A small-molecule ligand and the protein it binds are described below.
Small molecule (SMILES): c1ccc(-c2ccc([C@H](c3ccccc3)n3ccnc3)cc2)cc1

Sequence of chain 1.A:
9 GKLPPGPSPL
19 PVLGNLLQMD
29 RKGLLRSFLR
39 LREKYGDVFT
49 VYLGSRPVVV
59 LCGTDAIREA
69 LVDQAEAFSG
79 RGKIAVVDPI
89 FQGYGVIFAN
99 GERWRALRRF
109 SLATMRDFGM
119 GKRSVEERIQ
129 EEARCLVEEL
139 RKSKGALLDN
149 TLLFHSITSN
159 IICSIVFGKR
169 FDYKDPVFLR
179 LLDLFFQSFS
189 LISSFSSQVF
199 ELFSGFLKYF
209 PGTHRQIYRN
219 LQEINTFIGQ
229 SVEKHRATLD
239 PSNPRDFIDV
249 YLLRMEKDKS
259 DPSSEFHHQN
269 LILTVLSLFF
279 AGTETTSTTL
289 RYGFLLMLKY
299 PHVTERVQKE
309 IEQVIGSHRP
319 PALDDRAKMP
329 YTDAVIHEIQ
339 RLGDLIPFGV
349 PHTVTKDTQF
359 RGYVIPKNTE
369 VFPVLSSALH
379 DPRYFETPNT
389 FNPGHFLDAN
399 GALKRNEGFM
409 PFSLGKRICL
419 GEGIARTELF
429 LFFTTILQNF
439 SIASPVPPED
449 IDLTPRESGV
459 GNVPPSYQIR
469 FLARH

Binding-site contacts:
Ligand atom CDE contacts residue MET113 of chain 1.A at 3.6 Å (hydrophobic).
Ligand atom CDF contacts residue LEU276 of chain 1.A at 4.0 Å (hydrophobic).
Ligand atom CDC contacts residue LEU276 of chain 1.A at 3.8 Å (hydrophobic).
Ligand atom CDA contacts residue LEU276 of chain 1.A at 3.7 Å (hydrophobic).
Ligand atom CCC contacts residue HEM1 of chain 1.B at 3.8 Å.
Ligand atom CDD contacts residue MET113 of chain 1.A at 3.8 Å (hydrophobic).
Ligand atom CDD contacts residue LEU276 of chain 1.A at 4.2 Å (hydrophobic).
Ligand atom NAD contacts residue HEM1 of chain 1.B at 2.1 Å.
Ligand atom CDB contacts residue CM51 of chain 1.F at 3.5 Å.
Ligand atom CBE contacts residue THR283 of chain 1.A at 3.7 Å.
Ligand atom CAE contacts residue THR283 of chain 1.A at 4.0 Å.
Ligand atom CDF contacts residue MET113 of chain 1.A at 4.1 Å (hydrophobic).
Ligand atom CDB contacts residue LEU276 of chain 1.A at 3.7 Å (hydrophobic).
Ligand atom CBF contacts residue GLY280 of chain 1.A at 3.8 Å.
Ligand atom CAF contacts residue ILE344 of chain 1.A at 4.0 Å (hydrophobic).
Ligand atom CBC contacts residue ALA279 of chain 1.A at 4.1 Å (hydrophobic).
Ligand atom CDF contacts residue PHE277 of chain 1.A at 4.0 Å (hydrophobic).
Ligand atom CDC contacts residue SER109 of chain 1.A at 3.4 Å.
Ligand atom CBE contacts residue ALA279 of chain 1.A at 3.2 Å (hydrophobic).
Ligand atom CDD contacts residue PHE277 of chain 1.A at 3.9 Å (hydrophobic).
Ligand atom CAE contacts residue ILE344 of chain 1.A at 3.7 Å (hydrophobic).
Ligand atom CCF contacts residue LEU276 of chain 1.A at 3.9 Å (hydrophobic).
Ligand atom CDE contacts residue PHE277 of chain 1.A at 3.6 Å (hydrophobic).
Ligand atom CDD contacts residue SER109 of chain 1.A at 3.8 Å.
Ligand atom CCE contacts residue LEU276 of chain 1.A at 3.2 Å (hydrophobic).
Ligand atom CBD contacts residue ALA279 of chain 1.A at 3.3 Å (hydrophobic).
Ligand atom CCE contacts residue GLY280 of chain 1.A at 4.0 Å.
Ligand atom CDA contacts residue HEM1 of chain 1.B at 4.2 Å.
Ligand atom CAE contacts residue HEM1 of chain 1.B at 3.1 Å.
Ligand atom CBF contacts residue THR283 of chain 1.A at 3.6 Å.
Ligand atom CCD contacts residue LEU276 of chain 1.A at 4.1 Å (hydrophobic).
Ligand atom CBE contacts residue GLY280 of chain 1.A at 3.9 Å.
Ligand atom CBF contacts residue ALA279 of chain 1.A at 4.1 Å (hydrophobic).
Ligand atom CAC contacts residue HEM1 of chain 1.B at 3.1 Å.
Ligand atom CDD contacts residue VAL273 of chain 1.A at 4.2 Å (hydrophobic).
Ligand atom CCF contacts residue GLY280 of chain 1.A at 3.6 Å.
Ligand atom CCD contacts residue HEM1 of chain 1.B at 4.2 Å.
Ligand atom NAB contacts residue HEM1 of chain 1.B at 4.2 Å.
Ligand atom CAF contacts residue THR283 of chain 1.A at 4.0 Å.
Ligand atom CDC contacts residue CM51 of chain 1.F at 3.9 Å.